Binding-site contacts:
Ligand atom C2 contacts residue GLN1071 of chain 1.C at 3.9 Å.
Ligand atom O4 contacts residue LEU922 of chain 1.C at 3.9 Å.
Ligand atom N2 contacts residue ASN717 of chain 1.C at 2.9 Å (h-bond).
Ligand atom C1 contacts residue LEU922 of chain 1.C at 4.3 Å (hydrophobic).
Ligand atom C7 contacts residue LEU922 of chain 1.C at 3.8 Å (hydrophobic).
Ligand atom C1 contacts residue GLN1071 of chain 1.C at 3.4 Å.
Ligand atom C5 contacts residue ASN717 of chain 1.C at 3.6 Å.
Ligand atom O7 contacts residue LEU922 of chain 1.C at 3.4 Å.
Ligand atom C4 contacts residue ASN717 of chain 1.C at 4.2 Å.
Ligand atom O5 contacts residue GLN1071 of chain 1.C at 3.5 Å (h-bond).
Ligand atom C3 contacts residue ASN717 of chain 1.C at 3.8 Å.
Ligand atom C8 contacts residue LEU922 of chain 1.C at 4.0 Å (hydrophobic).
Ligand atom C3 contacts residue LEU922 of chain 1.C at 4.4 Å (hydrophobic).
Ligand atom O7 contacts residue ASN717 of chain 1.C at 3.2 Å (h-bond).
Ligand atom C5 contacts residue GLN926 of chain 1.C at 4.1 Å.
Ligand atom N2 contacts residue GLN1071 of chain 1.C at 4.5 Å.
Ligand atom O5 contacts residue GLN926 of chain 1.C at 4.5 Å.
Ligand atom O6 contacts residue LEU922 of chain 1.C at 3.9 Å.
Ligand atom C7 contacts residue ASN717 of chain 1.C at 3.2 Å.
Ligand atom C7 contacts residue GLN1071 of chain 1.C at 4.3 Å.
Ligand atom C2 contacts residue ASN717 of chain 1.C at 2.5 Å.
Ligand atom C1 contacts residue ASN717 of chain 1.C at 1.4 Å.
Ligand atom C4 contacts residue LEU922 of chain 1.C at 4.3 Å (hydrophobic).
Ligand atom O5 contacts residue ASN717 of chain 1.C at 2.3 Å (h-bond).
Ligand atom O6 contacts residue PHE718 of chain 1.C at 4.4 Å.
Ligand atom O7 contacts residue GLN1071 of chain 1.C at 3.3 Å (h-bond).
Ligand atom C6 contacts residue GLN926 of chain 1.C at 3.7 Å.
Ligand atom O6 contacts residue GLN926 of chain 1.C at 2.4 Å (h-bond).
Ligand atom C8 contacts residue ASN717 of chain 1.C at 4.4 Å.
Ligand atom C8 contacts residue GLN926 of chain 1.C at 4.5 Å.
Ligand atom C5 contacts residue LEU922 of chain 1.C at 3.8 Å (hydrophobic).
Ligand atom C6 contacts residue LEU922 of chain 1.C at 4.1 Å (hydrophobic).

Sequence of chain 1.C:
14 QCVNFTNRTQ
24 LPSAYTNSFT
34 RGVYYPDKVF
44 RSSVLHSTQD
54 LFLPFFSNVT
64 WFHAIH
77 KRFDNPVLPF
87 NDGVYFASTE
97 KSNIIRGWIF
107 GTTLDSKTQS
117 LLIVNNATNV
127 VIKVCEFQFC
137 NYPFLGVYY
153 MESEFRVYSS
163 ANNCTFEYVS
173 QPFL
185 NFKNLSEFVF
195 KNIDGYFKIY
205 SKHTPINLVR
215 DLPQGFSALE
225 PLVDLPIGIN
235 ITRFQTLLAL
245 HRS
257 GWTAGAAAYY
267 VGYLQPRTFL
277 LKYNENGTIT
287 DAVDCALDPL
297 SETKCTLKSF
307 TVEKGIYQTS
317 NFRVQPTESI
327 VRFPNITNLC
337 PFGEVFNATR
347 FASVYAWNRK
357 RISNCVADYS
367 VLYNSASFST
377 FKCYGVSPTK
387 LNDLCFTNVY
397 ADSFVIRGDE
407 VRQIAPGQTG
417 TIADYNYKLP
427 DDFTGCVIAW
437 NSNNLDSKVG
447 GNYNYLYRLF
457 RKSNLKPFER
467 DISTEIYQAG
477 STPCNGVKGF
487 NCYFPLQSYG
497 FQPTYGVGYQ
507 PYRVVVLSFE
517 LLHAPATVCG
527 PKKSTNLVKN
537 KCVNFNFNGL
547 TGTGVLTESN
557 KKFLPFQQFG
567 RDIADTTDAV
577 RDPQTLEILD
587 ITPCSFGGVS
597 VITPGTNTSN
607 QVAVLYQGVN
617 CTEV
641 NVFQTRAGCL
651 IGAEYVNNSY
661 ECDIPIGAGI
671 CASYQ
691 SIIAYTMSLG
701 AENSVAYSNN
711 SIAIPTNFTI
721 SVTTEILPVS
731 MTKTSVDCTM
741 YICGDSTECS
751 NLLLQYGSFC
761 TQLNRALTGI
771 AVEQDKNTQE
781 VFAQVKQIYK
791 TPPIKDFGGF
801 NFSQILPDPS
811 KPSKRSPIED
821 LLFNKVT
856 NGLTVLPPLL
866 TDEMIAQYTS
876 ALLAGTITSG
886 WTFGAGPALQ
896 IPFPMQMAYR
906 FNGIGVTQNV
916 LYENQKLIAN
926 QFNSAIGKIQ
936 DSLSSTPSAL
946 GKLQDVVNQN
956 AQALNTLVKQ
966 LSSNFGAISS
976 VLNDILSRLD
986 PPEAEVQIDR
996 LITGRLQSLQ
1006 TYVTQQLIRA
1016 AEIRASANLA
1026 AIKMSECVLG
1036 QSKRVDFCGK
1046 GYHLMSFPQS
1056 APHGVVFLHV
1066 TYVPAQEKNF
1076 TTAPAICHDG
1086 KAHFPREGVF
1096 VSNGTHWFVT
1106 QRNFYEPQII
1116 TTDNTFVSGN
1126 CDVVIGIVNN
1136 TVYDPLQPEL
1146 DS

A protein and the small-molecule ligand that binds it are described below.
Small molecule (SMILES): CC(=O)N[C@H]1[C@H](O[C@H]2[C@H](O)[C@@H](NC(C)=O)CO[C@@H]2CO)O[C@H](CO)[C@@H](O)[C@@H]1O